Sequence of chain 1.A:
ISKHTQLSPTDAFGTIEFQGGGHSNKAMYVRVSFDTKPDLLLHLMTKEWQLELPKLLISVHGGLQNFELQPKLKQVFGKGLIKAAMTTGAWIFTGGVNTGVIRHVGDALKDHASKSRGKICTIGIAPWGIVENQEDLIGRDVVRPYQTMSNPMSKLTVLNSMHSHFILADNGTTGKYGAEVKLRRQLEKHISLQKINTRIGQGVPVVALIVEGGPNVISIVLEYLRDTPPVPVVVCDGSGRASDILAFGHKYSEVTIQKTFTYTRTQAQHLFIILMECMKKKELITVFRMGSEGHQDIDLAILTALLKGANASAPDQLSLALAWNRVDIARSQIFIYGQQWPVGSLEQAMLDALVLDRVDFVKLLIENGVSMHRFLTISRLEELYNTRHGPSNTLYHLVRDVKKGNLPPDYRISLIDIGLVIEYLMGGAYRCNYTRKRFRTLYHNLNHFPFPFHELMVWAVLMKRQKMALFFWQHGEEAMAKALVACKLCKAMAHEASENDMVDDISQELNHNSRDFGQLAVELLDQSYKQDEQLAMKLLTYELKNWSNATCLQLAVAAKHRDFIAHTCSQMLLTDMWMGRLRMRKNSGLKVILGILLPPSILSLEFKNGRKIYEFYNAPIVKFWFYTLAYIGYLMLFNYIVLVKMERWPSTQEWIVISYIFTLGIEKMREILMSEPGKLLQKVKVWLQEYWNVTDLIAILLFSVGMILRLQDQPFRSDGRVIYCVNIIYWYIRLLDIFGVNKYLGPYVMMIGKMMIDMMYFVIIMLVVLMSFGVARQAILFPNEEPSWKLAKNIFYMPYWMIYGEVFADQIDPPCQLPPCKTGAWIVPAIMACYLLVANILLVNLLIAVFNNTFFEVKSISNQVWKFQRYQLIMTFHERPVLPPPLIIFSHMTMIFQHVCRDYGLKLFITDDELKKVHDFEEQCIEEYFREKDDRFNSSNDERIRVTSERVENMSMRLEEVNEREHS

Sequence of chain 1.C:
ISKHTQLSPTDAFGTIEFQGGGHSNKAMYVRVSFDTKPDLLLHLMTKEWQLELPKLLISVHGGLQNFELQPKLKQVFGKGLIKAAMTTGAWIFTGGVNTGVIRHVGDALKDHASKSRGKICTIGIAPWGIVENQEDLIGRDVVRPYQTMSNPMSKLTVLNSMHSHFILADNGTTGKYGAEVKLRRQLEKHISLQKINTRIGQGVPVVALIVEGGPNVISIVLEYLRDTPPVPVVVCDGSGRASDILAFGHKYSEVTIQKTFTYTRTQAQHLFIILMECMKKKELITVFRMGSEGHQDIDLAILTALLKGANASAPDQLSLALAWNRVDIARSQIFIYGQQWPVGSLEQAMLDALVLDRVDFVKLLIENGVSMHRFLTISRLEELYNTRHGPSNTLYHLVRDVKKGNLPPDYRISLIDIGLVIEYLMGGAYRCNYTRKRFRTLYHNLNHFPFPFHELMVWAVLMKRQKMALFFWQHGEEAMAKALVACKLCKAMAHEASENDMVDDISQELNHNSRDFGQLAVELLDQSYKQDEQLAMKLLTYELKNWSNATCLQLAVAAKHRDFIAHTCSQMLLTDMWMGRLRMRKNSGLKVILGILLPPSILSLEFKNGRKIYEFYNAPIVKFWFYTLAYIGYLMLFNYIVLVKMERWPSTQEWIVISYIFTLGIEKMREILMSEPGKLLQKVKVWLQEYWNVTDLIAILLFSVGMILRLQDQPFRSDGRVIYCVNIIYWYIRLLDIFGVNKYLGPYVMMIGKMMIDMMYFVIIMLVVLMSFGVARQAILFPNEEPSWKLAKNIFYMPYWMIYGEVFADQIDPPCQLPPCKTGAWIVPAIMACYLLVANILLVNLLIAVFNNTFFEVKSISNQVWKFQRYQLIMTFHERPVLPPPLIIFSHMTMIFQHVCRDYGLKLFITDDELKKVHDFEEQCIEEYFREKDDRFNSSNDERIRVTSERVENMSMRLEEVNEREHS

Binding-site contacts:
Ligand atom C23 contacts residue PRO1038 of chain 1.A at 4.4 Å (hydrophobic).
Ligand atom C24 contacts residue TRP1040 of chain 1.A at 4.2 Å (hydrophobic).
Ligand atom C16 contacts residue TRP1040 of chain 1.A at 4.2 Å (hydrophobic).
Ligand atom C79 contacts residue MET887 of chain 1.C at 4.3 Å (hydrophobic).
Ligand atom C06 contacts residue LEU894 of chain 1.C at 4.5 Å (hydrophobic).
Ligand atom C78 contacts residue TYR983 of chain 1.C at 4.1 Å (hydrophobic).
Ligand atom C05 contacts residue LEU894 of chain 1.C at 4.3 Å (hydrophobic).
Ligand atom O80 contacts residue MET887 of chain 1.C at 4.4 Å.
Ligand atom C78 contacts residue ASN890 of chain 1.C at 4.5 Å.
Ligand atom C81 contacts residue TYR983 of chain 1.C at 3.8 Å (hydrophobic).
Ligand atom C79 contacts residue ASN890 of chain 1.C at 3.4 Å.
Ligand atom C22 contacts residue TRP1040 of chain 1.A at 4.3 Å (hydrophobic).
Ligand atom C24 contacts residue SER1039 of chain 1.A at 4.1 Å.
Ligand atom C26 contacts residue SER1039 of chain 1.A at 4.0 Å.
Ligand atom C14 contacts residue TRP1040 of chain 1.A at 4.3 Å (hydrophobic).
Ligand atom C21 contacts residue SER1039 of chain 1.A at 4.3 Å.
Ligand atom C75 contacts residue MET887 of chain 1.C at 3.5 Å (hydrophobic).
Ligand atom C24 contacts residue PRO1038 of chain 1.A at 4.2 Å (hydrophobic).
Ligand atom C15 contacts residue LEU1042 of chain 1.A at 4.3 Å (hydrophobic).
Ligand atom C76 contacts residue ASN890 of chain 1.C at 4.4 Å.
Ligand atom C21 contacts residue PRO1038 of chain 1.A at 3.4 Å (hydrophobic).
Ligand atom C12 contacts residue TRP1040 of chain 1.A at 3.6 Å (hydrophobic).
Ligand atom C16 contacts residue SER1039 of chain 1.A at 3.9 Å.
Ligand atom C15 contacts residue SER1039 of chain 1.A at 4.0 Å.
Ligand atom C08 contacts residue TYR891 of chain 1.C at 4.2 Å (hydrophobic).
Ligand atom C19 contacts residue TYR891 of chain 1.C at 3.9 Å (hydrophobic).
Ligand atom O80 contacts residue ASN890 of chain 1.C at 4.0 Å.
Ligand atom C05 contacts residue ALA1043 of chain 1.A at 4.3 Å (hydrophobic).
Ligand atom O25 contacts residue SER1039 of chain 1.A at 4.2 Å.
Ligand atom C13 contacts residue SER1039 of chain 1.A at 4.1 Å.
Ligand atom C17 contacts residue PRO1038 of chain 1.A at 4.0 Å (hydrophobic).
Ligand atom O20 contacts residue PRO1038 of chain 1.A at 4.2 Å.
Ligand atom C79 contacts residue TYR983 of chain 1.C at 3.8 Å (hydrophobic).
Ligand atom C16 contacts residue PRO1038 of chain 1.A at 4.2 Å (hydrophobic).
Ligand atom C77 contacts residue TYR983 of chain 1.C at 4.1 Å (hydrophobic).
Ligand atom C14 contacts residue SER1039 of chain 1.A at 3.1 Å.
Ligand atom O25 contacts residue PRO1038 of chain 1.A at 4.3 Å.

A protein and the small-molecule ligand that binds it are described below.
Small molecule (SMILES): COCC(CCO[C@H]1CC[C@@]2(C)C(=CC[C@H]3[C@@H]4C[C@@H]5O[C@]6(CC[C@@H](C)CO6)[C@@H](C)[C@@H]5[C@@]4(C)CC[C@@H]32)C1)COC